Binding-site contacts:
Ligand atom C8 contacts residue TYR127 of chain 1.B at 3.7 Å (hydrophobic).
Ligand atom C7 contacts residue ASN126 of chain 1.B at 3.9 Å.
Ligand atom C2 contacts residue ASN126 of chain 1.B at 2.5 Å.
Ligand atom C5 contacts residue ASN126 of chain 1.B at 3.7 Å.
Ligand atom C7 contacts residue TYR127 of chain 1.B at 4.4 Å (hydrophobic).
Ligand atom N2 contacts residue ASN126 of chain 1.B at 2.9 Å (h-bond).
Ligand atom C3 contacts residue ASN126 of chain 1.B at 3.8 Å.
Ligand atom O7 contacts residue ASN126 of chain 1.B at 4.4 Å.
Ligand atom C1 contacts residue ASN126 of chain 1.B at 1.4 Å.
Ligand atom O5 contacts residue ASN126 of chain 1.B at 2.4 Å (h-bond).
Ligand atom C4 contacts residue ASN126 of chain 1.B at 4.2 Å.

Sequence of chain 1.B:
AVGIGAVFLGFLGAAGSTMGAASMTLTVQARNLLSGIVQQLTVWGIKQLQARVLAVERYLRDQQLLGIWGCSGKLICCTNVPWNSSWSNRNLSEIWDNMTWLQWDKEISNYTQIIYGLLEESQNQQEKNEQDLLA

This small molecule binds to this protein.
Small molecule (SMILES): CC(=O)N[C@@H]1[C@@H](O)[C@H](O)[C@@H](CO)O[C@H]1O